Sequence of chain 1.A:
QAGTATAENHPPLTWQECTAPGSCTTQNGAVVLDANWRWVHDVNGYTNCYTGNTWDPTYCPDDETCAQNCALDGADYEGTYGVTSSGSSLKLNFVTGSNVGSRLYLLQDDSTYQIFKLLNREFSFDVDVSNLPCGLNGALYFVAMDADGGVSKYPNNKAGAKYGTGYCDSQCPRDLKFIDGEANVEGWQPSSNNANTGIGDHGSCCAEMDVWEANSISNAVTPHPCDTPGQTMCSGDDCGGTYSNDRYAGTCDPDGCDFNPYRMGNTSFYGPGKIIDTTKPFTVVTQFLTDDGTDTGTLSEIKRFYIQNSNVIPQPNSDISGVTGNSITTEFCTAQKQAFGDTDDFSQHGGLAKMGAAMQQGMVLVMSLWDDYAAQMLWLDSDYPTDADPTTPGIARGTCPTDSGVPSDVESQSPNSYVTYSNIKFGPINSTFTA

Binding-site contacts:
Ligand atom O6 contacts residue ARG104 of chain 1.A at 3.0 Å (salt-bridge).
Ligand atom O2 contacts residue ASN100 of chain 1.A at 2.7 Å (h-bond).
Ligand atom O1 contacts residue TYR142 of chain 1.A at 3.4 Å (h-bond).
Ligand atom C2 contacts residue TYR142 of chain 1.A at 3.2 Å (hydrophobic).
Ligand atom C6 contacts residue BGC3 of chain 1.E at 2.7 Å.
Ligand atom O2 contacts residue SER369 of chain 1.A at 2.8 Å (h-bond).
Ligand atom C6 contacts residue LYS178 of chain 1.A at 3.6 Å.
Ligand atom O5 contacts residue TRP38 of chain 1.A at 3.6 Å (h-bond).
Ligand atom O6 contacts residue LYS178 of chain 1.A at 2.8 Å (salt-bridge).
Ligand atom O3 contacts residue TRP40 of chain 1.A at 3.5 Å.
Ligand atom C2 contacts residue TRP38 of chain 1.A at 3.5 Å (hydrophobic).
Ligand atom O2 contacts residue TYR142 of chain 1.A at 2.7 Å (h-bond).
Ligand atom O2 contacts residue ASN37 of chain 1.A at 3.0 Å (h-bond).
Ligand atom O5 contacts residue BGC3 of chain 1.E at 3.0 Å (h-bond).
Ligand atom O6 contacts residue BGC3 of chain 1.E at 2.9 Å (h-bond).
Ligand atom O3 contacts residue ASN37 of chain 1.A at 3.5 Å (h-bond).
Ligand atom O4 contacts residue TRP40 of chain 1.A at 3.5 Å.
Ligand atom O2 contacts residue ASP372 of chain 1.A at 3.0 Å (salt-bridge).
Ligand atom C3 contacts residue TRP40 of chain 1.A at 3.5 Å (hydrophobic).
Ligand atom C5 contacts residue TRP38 of chain 1.A at 3.4 Å (hydrophobic).
Ligand atom C6 contacts residue ARG104 of chain 1.A at 3.5 Å.
Ligand atom C6 contacts residue TRP38 of chain 1.A at 3.1 Å (hydrophobic).
Ligand atom O3 contacts residue ASN197 of chain 1.A at 3.6 Å.
Ligand atom O5 contacts residue ARG104 of chain 1.A at 3.2 Å (salt-bridge).
Ligand atom C6 contacts residue ASN100 of chain 1.A at 3.4 Å.
Ligand atom O6 contacts residue TYR51 of chain 1.A at 3.4 Å.
Ligand atom C6 contacts residue ASP176 of chain 1.A at 3.2 Å.
Ligand atom O1 contacts residue BGC3 of chain 1.E at 3.0 Å (h-bond).
Ligand atom C3 contacts residue ARG104 of chain 1.A at 3.6 Å.
Ligand atom C1 contacts residue BGC3 of chain 1.E at 3.2 Å.
Ligand atom C4 contacts residue TRP38 of chain 1.A at 3.5 Å (hydrophobic).
Ligand atom O3 contacts residue ASN49 of chain 1.A at 3.1 Å (h-bond).
Ligand atom O4 contacts residue TRP371 of chain 1.A at 3.5 Å.
Ligand atom O2 contacts residue ASN49 of chain 1.A at 3.3 Å (h-bond).
Ligand atom C6 contacts residue VAL101 of chain 1.A at 3.1 Å (hydrophobic).
Ligand atom O6 contacts residue VAL101 of chain 1.A at 3.1 Å (h-bond).
Ligand atom O6 contacts residue ASP176 of chain 1.A at 2.7 Å (salt-bridge).
Ligand atom C3 contacts residue ASN37 of chain 1.A at 3.4 Å.
Ligand atom O3 contacts residue ARG104 of chain 1.A at 2.8 Å (salt-bridge).
Ligand atom C5 contacts residue TRP371 of chain 1.A at 3.6 Å (hydrophobic).

The protein below binds the small molecule below.
Small molecule (SMILES): OC[C@H]1O[C@@H](O[C@H]2[C@H](O)[C@@H](O)[C@H](O[C@H]3[C@H](O)[C@@H](O)[C@H](O[C@H]4[C@H](O)[C@@H](O)[C@H](O[C@H]5[C@H](O)[C@@H](O)[C@H](O)O[C@@H]5CO)O[C@@H]4CO)O[C@@H]3CO)O[C@@H]2CO)[C@H](O)[C@@H](O)[C@@H]1O